This protein binds this small molecule.
Small molecule (SMILES): NC[C@H]1O[C@H](O[C@H]2[C@H](O)[C@@H](O[C@H]3O[C@H](CO)[C@@H](O)[C@H](O)[C@H]3O)[C@H](N)C[C@@H]2N)[C@H](O)[C@@H](O)[C@@H]1O

Sequence of chain 1.A:
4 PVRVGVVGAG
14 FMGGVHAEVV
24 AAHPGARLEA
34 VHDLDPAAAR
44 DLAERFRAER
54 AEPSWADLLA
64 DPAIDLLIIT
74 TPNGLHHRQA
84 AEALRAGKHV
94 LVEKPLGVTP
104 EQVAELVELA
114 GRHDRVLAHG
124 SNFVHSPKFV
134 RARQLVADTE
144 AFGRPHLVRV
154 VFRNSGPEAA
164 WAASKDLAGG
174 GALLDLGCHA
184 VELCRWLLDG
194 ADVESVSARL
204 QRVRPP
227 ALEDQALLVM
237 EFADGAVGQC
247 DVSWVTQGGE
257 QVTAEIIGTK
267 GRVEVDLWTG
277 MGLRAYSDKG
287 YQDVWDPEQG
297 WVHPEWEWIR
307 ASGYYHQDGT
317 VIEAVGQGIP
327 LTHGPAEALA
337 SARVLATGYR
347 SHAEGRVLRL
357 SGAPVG

Binding-site contacts:
Ligand atom O5 contacts residue ASN157 of chain 1.A at 3.4 Å (h-bond).
Ligand atom CAT contacts residue GLU256 of chain 1.A at 3.9 Å.
Ligand atom O1 contacts residue NAI1 of chain 1.C at 3.6 Å.
Ligand atom NAC contacts residue TYR310 of chain 1.A at 3.4 Å (h-bond).
Ligand atom O3 contacts residue HIS182 of chain 1.A at 3.5 Å (h-bond).
Ligand atom NAA contacts residue ASP292 of chain 1.A at 3.2 Å (salt-bridge).
Ligand atom CAU contacts residue PHE14 of chain 1.A at 3.9 Å (hydrophobic).
Ligand atom C4 contacts residue ASP178 of chain 1.A at 3.1 Å.
Ligand atom C3 contacts residue NAI1 of chain 1.C at 3.4 Å.
Ligand atom O2 contacts residue PHE126 of chain 1.A at 3.8 Å.
Ligand atom C1 contacts residue GLU256 of chain 1.A at 3.3 Å.
Ligand atom O2 contacts residue NAI1 of chain 1.C at 3.0 Å (h-bond).
Ligand atom CAN contacts residue TRP304 of chain 1.A at 3.7 Å (hydrophobic).
Ligand atom OAE contacts residue PHE14 of chain 1.A at 3.6 Å.
Ligand atom CAS contacts residue TRP291 of chain 1.A at 3.7 Å (hydrophobic).
Ligand atom CAN contacts residue TRP274 of chain 1.A at 3.6 Å (hydrophobic).
Ligand atom C3 contacts residue ASP178 of chain 1.A at 3.9 Å.
Ligand atom O3 contacts residue ASP178 of chain 1.A at 3.4 Å (salt-bridge).
Ligand atom OAG contacts residue TRP291 of chain 1.A at 3.2 Å (h-bond).
Ligand atom O6 contacts residue ASP178 of chain 1.A at 3.0 Å (salt-bridge).
Ligand atom C6 contacts residue ASN157 of chain 1.A at 3.9 Å.
Ligand atom O4 contacts residue NAI1 of chain 1.C at 3.5 Å.
Ligand atom NAB contacts residue TRP291 of chain 1.A at 2.6 Å.
Ligand atom O5 contacts residue GLU256 of chain 1.A at 3.5 Å (salt-bridge).
Ligand atom C6 contacts residue PRO160 of chain 1.A at 3.9 Å (hydrophobic).
Ligand atom C2 contacts residue LEU179 of chain 1.A at 3.8 Å (hydrophobic).
Ligand atom O6 contacts residue ASN157 of chain 1.A at 3.0 Å (h-bond).
Ligand atom CAN contacts residue TRP291 of chain 1.A at 3.7 Å (hydrophobic).
Ligand atom NAC contacts residue GLU256 of chain 1.A at 3.6 Å.
Ligand atom CAS contacts residue PHE14 of chain 1.A at 3.9 Å (hydrophobic).
Ligand atom CBG contacts residue GLU256 of chain 1.A at 3.4 Å.
Ligand atom O3 contacts residue NAI1 of chain 1.C at 3.8 Å.
Ligand atom O2 contacts residue PHE155 of chain 1.A at 3.9 Å.
Ligand atom C2 contacts residue NAI1 of chain 1.C at 3.9 Å.
Ligand atom NAC contacts residue TRP274 of chain 1.A at 3.8 Å.
Ligand atom OAQ contacts residue PHE14 of chain 1.A at 3.9 Å.
Ligand atom CAL contacts residue ASP292 of chain 1.A at 3.9 Å.
Ligand atom C6 contacts residue ASP178 of chain 1.A at 3.8 Å.
Ligand atom O4 contacts residue ASP178 of chain 1.A at 2.6 Å (salt-bridge).
Ligand atom O1 contacts residue GLU256 of chain 1.A at 3.8 Å.